A small-molecule ligand and the protein it binds are described below.
Small molecule (SMILES): C=C(Br)CCO

Binding-site contacts:
Ligand atom C3 contacts residue ALA117 of chain 1.A at 4.0 Å (hydrophobic).
Ligand atom O5 contacts residue GLU209 of chain 1.A at 3.1 Å (salt-bridge).
Ligand atom C2 contacts residue GLU114 of chain 1.A at 4.4 Å.
Ligand atom C2 contacts residue THR213 of chain 1.A at 3.9 Å.
Ligand atom BR1 contacts residue THR213 of chain 1.A at 2.9 Å.
Ligand atom O5 contacts residue HIS147 of chain 1.A at 4.3 Å.
Ligand atom O5 contacts residue FE1 of chain 1.H at 2.2 Å.
Ligand atom C4 contacts residue GLU114 of chain 1.A at 3.2 Å.
Ligand atom BR1 contacts residue PHE192 of chain 1.A at 3.5 Å.
Ligand atom O5 contacts residue GLU243 of chain 1.A at 3.9 Å.
Ligand atom C3 contacts residue PHE192 of chain 1.A at 4.2 Å (hydrophobic).
Ligand atom C1 contacts residue GLY113 of chain 1.A at 3.7 Å.
Ligand atom C4 contacts residue GLU144 of chain 1.A at 4.1 Å.
Ligand atom C1 contacts residue PHE188 of chain 1.A at 3.4 Å (hydrophobic).
Ligand atom C4 contacts residue FE1 of chain 1.G at 3.0 Å.
Ligand atom O5 contacts residue FE1 of chain 1.G at 2.1 Å.
Ligand atom C1 contacts residue LEU110 of chain 1.A at 3.6 Å (hydrophobic).
Ligand atom C3 contacts residue GLY113 of chain 1.A at 3.8 Å.
Ligand atom O5 contacts residue ALA117 of chain 1.A at 4.3 Å.
Ligand atom BR1 contacts residue GLU209 of chain 1.A at 4.0 Å.
Ligand atom C1 contacts residue GLU114 of chain 1.A at 3.9 Å.
Ligand atom C2 contacts residue PHE188 of chain 1.A at 4.0 Å (hydrophobic).
Ligand atom C4 contacts residue THR213 of chain 1.A at 4.3 Å.
Ligand atom C4 contacts residue FE1 of chain 1.H at 2.9 Å.
Ligand atom BR1 contacts residue GLY208 of chain 1.A at 4.3 Å.
Ligand atom C3 contacts residue FE1 of chain 1.H at 3.9 Å.
Ligand atom BR1 contacts residue LEU204 of chain 1.A at 4.2 Å.
Ligand atom C3 contacts residue LEU204 of chain 1.A at 4.0 Å (hydrophobic).
Ligand atom C2 contacts residue GLY113 of chain 1.A at 4.1 Å.
Ligand atom C1 contacts residue THR213 of chain 1.A at 4.2 Å.
Ligand atom C4 contacts residue GLU209 of chain 1.A at 3.6 Å.
Ligand atom C2 contacts residue PHE192 of chain 1.A at 3.8 Å (hydrophobic).
Ligand atom C4 contacts residue GLU243 of chain 1.A at 4.1 Å.
Ligand atom O5 contacts residue GLU144 of chain 1.A at 2.9 Å (salt-bridge).
Ligand atom BR1 contacts residue PHE188 of chain 1.A at 3.5 Å.
Ligand atom O5 contacts residue HIS246 of chain 1.A at 4.1 Å.
Ligand atom O5 contacts residue GLU114 of chain 1.A at 3.0 Å (salt-bridge).
Ligand atom C3 contacts residue FE1 of chain 1.G at 4.2 Å.
Ligand atom C3 contacts residue GLU114 of chain 1.A at 3.5 Å.
Ligand atom C1 contacts residue PHE192 of chain 1.A at 4.2 Å (hydrophobic).

Sequence of chain 1.A:
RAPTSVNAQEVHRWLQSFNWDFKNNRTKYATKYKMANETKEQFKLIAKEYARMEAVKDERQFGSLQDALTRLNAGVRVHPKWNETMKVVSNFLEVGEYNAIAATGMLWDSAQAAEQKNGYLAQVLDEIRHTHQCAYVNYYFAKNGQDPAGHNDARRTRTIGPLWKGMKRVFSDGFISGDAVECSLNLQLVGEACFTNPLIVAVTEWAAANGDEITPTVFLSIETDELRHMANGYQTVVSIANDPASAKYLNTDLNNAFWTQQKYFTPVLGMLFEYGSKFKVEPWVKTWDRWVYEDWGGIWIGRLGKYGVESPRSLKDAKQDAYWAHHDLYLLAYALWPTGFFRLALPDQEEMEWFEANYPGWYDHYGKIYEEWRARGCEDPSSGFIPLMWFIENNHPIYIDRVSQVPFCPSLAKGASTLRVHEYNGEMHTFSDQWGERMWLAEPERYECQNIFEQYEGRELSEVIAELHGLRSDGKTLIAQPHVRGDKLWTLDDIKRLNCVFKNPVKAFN